Binding-site contacts:
Ligand atom O5 contacts residue HIS158 of chain 10.A at 3.8 Å.
Ligand atom C7 contacts residue THR160 of chain 10.A at 3.4 Å.
Ligand atom C3 contacts residue ASN154 of chain 10.A at 3.9 Å.
Ligand atom C6 contacts residue HIS158 of chain 10.A at 4.0 Å.
Ligand atom C5 contacts residue ASN154 of chain 10.A at 3.8 Å.
Ligand atom C1 contacts residue ASN154 of chain 10.A at 1.6 Å.
Ligand atom C5 contacts residue THR160 of chain 10.A at 3.7 Å.
Ligand atom C1 contacts residue THR160 of chain 10.A at 3.0 Å.
Ligand atom O3 contacts residue THR160 of chain 10.A at 4.3 Å.
Ligand atom C7 contacts residue ASN154 of chain 10.A at 3.0 Å.
Ligand atom O7 contacts residue ASP161 of chain 10.A at 3.7 Å.
Ligand atom C8 contacts residue ASN154 of chain 10.A at 4.1 Å.
Ligand atom C4 contacts residue THR160 of chain 10.A at 3.6 Å.
Ligand atom C8 contacts residue VAL153 of chain 10.A at 4.4 Å (hydrophobic).
Ligand atom C8 contacts residue ILE152 of chain 10.A at 4.3 Å (hydrophobic).
Ligand atom C2 contacts residue THR160 of chain 10.A at 2.7 Å.
Ligand atom C4 contacts residue ASN154 of chain 10.A at 4.3 Å.
Ligand atom O5 contacts residue THR160 of chain 10.A at 3.2 Å.
Ligand atom C3 contacts residue THR160 of chain 10.A at 3.9 Å.
Ligand atom O5 contacts residue ASN154 of chain 10.A at 2.4 Å (h-bond).
Ligand atom O7 contacts residue THR160 of chain 10.A at 2.5 Å.
Ligand atom C6 contacts residue THR160 of chain 10.A at 3.7 Å.
Ligand atom O7 contacts residue ASN154 of chain 10.A at 2.7 Å (h-bond).
Ligand atom N2 contacts residue ASN154 of chain 10.A at 3.0 Å (h-bond).
Ligand atom C2 contacts residue ASN154 of chain 10.A at 2.5 Å.
Ligand atom O6 contacts residue HIS158 of chain 10.A at 3.4 Å (h-bond).
Ligand atom N2 contacts residue THR160 of chain 10.A at 3.5 Å.

The small molecule below binds the protein below.
Small molecule (SMILES): CC(=O)N[C@@H]1[C@@H](O)[C@H](O)[C@@H](CO)O[C@H]1O

Sequence of chain 10.A:
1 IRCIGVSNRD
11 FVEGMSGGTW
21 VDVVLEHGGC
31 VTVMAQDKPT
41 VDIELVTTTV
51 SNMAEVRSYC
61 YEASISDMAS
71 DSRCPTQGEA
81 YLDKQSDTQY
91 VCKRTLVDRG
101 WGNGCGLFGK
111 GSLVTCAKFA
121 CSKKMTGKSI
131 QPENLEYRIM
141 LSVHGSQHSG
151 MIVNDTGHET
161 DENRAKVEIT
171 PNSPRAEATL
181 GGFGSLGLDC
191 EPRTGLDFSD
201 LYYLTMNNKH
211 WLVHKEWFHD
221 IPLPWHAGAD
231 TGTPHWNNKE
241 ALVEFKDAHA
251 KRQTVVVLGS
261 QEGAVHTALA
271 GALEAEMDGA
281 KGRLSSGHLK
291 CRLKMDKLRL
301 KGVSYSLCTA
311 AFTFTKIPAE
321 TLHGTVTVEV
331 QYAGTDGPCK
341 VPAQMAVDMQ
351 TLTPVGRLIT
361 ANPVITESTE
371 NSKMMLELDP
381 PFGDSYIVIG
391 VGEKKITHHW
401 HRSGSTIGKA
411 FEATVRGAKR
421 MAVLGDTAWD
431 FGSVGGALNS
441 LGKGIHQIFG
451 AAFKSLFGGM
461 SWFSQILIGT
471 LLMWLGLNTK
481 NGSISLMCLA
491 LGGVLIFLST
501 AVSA